Sequence of chain 2.A:
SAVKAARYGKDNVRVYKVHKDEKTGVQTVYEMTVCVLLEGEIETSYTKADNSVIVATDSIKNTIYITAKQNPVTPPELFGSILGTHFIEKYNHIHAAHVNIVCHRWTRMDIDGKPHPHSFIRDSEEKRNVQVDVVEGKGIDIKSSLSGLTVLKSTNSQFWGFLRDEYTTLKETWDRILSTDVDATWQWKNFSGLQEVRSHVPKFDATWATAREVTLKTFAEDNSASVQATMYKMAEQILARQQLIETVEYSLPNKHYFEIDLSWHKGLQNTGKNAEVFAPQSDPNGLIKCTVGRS

The small molecule below binds the protein below.
Small molecule (SMILES): O=c1[nH]c(=O)c2[nH]c(=O)[nH]c2[nH]1

Binding-site contacts:
Ligand atom C8 contacts residue PHE160 of chain 1.A at 3.7 Å (hydrophobic).
Ligand atom C8 contacts residue LEU171 of chain 1.A at 4.0 Å (hydrophobic).
Ligand atom N7 contacts residue ALA57 of chain 2.A at 3.7 Å.
Ligand atom C6 contacts residue PHE160 of chain 1.A at 3.4 Å (hydrophobic).
Ligand atom O24 contacts residue ASP59 of chain 2.A at 2.9 Å (salt-bridge).
Ligand atom O11 contacts residue GLN229 of chain 1.A at 3.8 Å.
Ligand atom C2 contacts residue GLN229 of chain 1.A at 3.9 Å.
Ligand atom N3 contacts residue ARG177 of chain 1.A at 2.9 Å (salt-bridge).
Ligand atom N9 contacts residue PHE160 of chain 1.A at 3.5 Å.
Ligand atom C4 contacts residue ARG177 of chain 1.A at 3.8 Å.
Ligand atom C8 contacts residue ASP59 of chain 2.A at 3.8 Å.
Ligand atom N1 contacts residue PHE160 of chain 1.A at 3.5 Å.
Ligand atom O13 contacts residue ILE55 of chain 2.A at 3.5 Å.
Ligand atom C2 contacts residue VAL228 of chain 1.A at 4.0 Å (hydrophobic).
Ligand atom O11 contacts residue VAL228 of chain 1.A at 2.9 Å (h-bond).
Ligand atom C4 contacts residue PHE160 of chain 1.A at 3.3 Å (hydrophobic).
Ligand atom C2 contacts residue ARG177 of chain 1.A at 3.6 Å.
Ligand atom O13 contacts residue THR58 of chain 2.A at 3.7 Å.
Ligand atom N1 contacts residue GLN229 of chain 1.A at 3.0 Å (h-bond).
Ligand atom O13 contacts residue PHE160 of chain 1.A at 3.9 Å.
Ligand atom N3 contacts residue PHE160 of chain 1.A at 3.6 Å.
Ligand atom O13 contacts residue GLN229 of chain 1.A at 2.9 Å (h-bond).
Ligand atom C5 contacts residue THR58 of chain 2.A at 3.9 Å.
Ligand atom C6 contacts residue GLN229 of chain 1.A at 3.8 Å.
Ligand atom N9 contacts residue ARG177 of chain 1.A at 3.9 Å.
Ligand atom C4 contacts residue ASN255 of chain 1.A at 4.0 Å.
Ligand atom C2 contacts residue ASN255 of chain 1.A at 3.9 Å.
Ligand atom O11 contacts residue SER227 of chain 1.A at 3.5 Å.
Ligand atom O24 contacts residue LEU171 of chain 1.A at 3.5 Å.
Ligand atom O13 contacts residue TYR9 of chain 2.A at 3.7 Å.
Ligand atom C2 contacts residue PHE160 of chain 1.A at 3.5 Å (hydrophobic).
Ligand atom N7 contacts residue THR58 of chain 2.A at 2.9 Å (h-bond).
Ligand atom O24 contacts residue ALA57 of chain 2.A at 3.7 Å.
Ligand atom C8 contacts residue THR58 of chain 2.A at 3.2 Å.
Ligand atom N3 contacts residue ASN255 of chain 1.A at 3.4 Å (h-bond).
Ligand atom O24 contacts residue THR58 of chain 2.A at 3.3 Å (h-bond).
Ligand atom O11 contacts residue ARG177 of chain 1.A at 2.9 Å (salt-bridge).
Ligand atom O11 contacts residue PHE160 of chain 1.A at 3.7 Å.
Ligand atom C5 contacts residue PHE160 of chain 1.A at 3.4 Å (hydrophobic).
Ligand atom N7 contacts residue PHE160 of chain 1.A at 3.6 Å.

Sequence of chain 1.A:
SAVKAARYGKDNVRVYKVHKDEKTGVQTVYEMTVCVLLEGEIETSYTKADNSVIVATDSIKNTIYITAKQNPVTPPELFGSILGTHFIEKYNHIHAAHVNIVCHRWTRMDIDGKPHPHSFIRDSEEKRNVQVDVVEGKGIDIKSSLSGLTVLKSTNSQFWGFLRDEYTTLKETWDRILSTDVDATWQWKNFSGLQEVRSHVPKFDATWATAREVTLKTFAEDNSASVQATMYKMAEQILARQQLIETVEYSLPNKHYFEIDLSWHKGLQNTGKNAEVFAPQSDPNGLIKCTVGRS